A protein and the small-molecule ligand that binds it are described below.
Small molecule (SMILES): CC(=O)N[C@H]1[C@H](O[C@H]2[C@H](O)[C@@H](NC(C)=O)CO[C@@H]2CO)O[C@H](CO)[C@@H](O)[C@@H]1O

Binding-site contacts:
Ligand atom C3 contacts residue ASN719 of chain 1.A at 3.8 Å.
Ligand atom O5 contacts residue GLN1073 of chain 1.A at 4.4 Å.
Ligand atom C4 contacts residue ASN719 of chain 1.A at 4.2 Å.
Ligand atom O4 contacts residue LEU924 of chain 1.A at 4.4 Å.
Ligand atom C1 contacts residue ASN719 of chain 1.A at 1.4 Å.
Ligand atom C5 contacts residue LEU924 of chain 1.A at 4.3 Å (hydrophobic).
Ligand atom N2 contacts residue ASN719 of chain 1.A at 2.9 Å (h-bond).
Ligand atom C2 contacts residue ASN719 of chain 1.A at 2.5 Å.
Ligand atom C7 contacts residue ASN719 of chain 1.A at 3.9 Å.
Ligand atom O7 contacts residue ASN719 of chain 1.A at 4.4 Å.
Ligand atom O5 contacts residue ASN719 of chain 1.A at 2.4 Å (h-bond).
Ligand atom C5 contacts residue ASN719 of chain 1.A at 3.7 Å.

Sequence of chain 1.A:
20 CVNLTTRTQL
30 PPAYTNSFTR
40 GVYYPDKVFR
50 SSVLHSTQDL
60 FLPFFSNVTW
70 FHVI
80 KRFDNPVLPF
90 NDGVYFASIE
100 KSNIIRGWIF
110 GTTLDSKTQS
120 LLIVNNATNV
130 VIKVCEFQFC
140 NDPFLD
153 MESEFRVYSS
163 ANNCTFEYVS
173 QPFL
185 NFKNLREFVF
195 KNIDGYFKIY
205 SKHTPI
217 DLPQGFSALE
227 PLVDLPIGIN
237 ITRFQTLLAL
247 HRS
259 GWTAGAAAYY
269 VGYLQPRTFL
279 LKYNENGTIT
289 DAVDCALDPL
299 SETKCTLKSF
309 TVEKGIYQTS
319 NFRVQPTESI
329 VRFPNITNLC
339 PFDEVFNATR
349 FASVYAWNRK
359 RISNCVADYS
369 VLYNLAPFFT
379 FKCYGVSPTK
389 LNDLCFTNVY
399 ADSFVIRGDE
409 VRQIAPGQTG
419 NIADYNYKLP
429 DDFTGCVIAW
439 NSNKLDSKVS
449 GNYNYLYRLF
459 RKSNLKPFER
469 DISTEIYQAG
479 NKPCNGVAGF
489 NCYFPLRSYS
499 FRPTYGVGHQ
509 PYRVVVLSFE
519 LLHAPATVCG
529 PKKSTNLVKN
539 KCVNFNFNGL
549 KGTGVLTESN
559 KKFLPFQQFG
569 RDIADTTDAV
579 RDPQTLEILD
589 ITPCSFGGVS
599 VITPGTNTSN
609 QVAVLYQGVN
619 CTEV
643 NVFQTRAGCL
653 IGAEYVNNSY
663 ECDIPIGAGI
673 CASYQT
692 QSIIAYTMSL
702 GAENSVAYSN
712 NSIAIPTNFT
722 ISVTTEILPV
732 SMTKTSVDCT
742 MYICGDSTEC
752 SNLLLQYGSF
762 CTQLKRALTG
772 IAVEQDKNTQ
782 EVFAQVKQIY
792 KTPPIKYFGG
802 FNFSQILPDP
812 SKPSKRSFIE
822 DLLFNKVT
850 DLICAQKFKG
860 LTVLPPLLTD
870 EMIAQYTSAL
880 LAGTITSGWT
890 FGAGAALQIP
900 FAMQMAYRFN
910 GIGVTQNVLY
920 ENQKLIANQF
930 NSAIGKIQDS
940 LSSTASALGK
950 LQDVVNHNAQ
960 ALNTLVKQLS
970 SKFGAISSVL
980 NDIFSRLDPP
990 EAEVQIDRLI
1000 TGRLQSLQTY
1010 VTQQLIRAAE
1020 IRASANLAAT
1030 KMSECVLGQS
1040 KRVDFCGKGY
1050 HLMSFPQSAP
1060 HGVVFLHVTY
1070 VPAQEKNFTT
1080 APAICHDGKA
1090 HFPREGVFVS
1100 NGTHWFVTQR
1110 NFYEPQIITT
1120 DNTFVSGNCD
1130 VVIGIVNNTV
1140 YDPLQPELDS